Sequence of chain 1.A:
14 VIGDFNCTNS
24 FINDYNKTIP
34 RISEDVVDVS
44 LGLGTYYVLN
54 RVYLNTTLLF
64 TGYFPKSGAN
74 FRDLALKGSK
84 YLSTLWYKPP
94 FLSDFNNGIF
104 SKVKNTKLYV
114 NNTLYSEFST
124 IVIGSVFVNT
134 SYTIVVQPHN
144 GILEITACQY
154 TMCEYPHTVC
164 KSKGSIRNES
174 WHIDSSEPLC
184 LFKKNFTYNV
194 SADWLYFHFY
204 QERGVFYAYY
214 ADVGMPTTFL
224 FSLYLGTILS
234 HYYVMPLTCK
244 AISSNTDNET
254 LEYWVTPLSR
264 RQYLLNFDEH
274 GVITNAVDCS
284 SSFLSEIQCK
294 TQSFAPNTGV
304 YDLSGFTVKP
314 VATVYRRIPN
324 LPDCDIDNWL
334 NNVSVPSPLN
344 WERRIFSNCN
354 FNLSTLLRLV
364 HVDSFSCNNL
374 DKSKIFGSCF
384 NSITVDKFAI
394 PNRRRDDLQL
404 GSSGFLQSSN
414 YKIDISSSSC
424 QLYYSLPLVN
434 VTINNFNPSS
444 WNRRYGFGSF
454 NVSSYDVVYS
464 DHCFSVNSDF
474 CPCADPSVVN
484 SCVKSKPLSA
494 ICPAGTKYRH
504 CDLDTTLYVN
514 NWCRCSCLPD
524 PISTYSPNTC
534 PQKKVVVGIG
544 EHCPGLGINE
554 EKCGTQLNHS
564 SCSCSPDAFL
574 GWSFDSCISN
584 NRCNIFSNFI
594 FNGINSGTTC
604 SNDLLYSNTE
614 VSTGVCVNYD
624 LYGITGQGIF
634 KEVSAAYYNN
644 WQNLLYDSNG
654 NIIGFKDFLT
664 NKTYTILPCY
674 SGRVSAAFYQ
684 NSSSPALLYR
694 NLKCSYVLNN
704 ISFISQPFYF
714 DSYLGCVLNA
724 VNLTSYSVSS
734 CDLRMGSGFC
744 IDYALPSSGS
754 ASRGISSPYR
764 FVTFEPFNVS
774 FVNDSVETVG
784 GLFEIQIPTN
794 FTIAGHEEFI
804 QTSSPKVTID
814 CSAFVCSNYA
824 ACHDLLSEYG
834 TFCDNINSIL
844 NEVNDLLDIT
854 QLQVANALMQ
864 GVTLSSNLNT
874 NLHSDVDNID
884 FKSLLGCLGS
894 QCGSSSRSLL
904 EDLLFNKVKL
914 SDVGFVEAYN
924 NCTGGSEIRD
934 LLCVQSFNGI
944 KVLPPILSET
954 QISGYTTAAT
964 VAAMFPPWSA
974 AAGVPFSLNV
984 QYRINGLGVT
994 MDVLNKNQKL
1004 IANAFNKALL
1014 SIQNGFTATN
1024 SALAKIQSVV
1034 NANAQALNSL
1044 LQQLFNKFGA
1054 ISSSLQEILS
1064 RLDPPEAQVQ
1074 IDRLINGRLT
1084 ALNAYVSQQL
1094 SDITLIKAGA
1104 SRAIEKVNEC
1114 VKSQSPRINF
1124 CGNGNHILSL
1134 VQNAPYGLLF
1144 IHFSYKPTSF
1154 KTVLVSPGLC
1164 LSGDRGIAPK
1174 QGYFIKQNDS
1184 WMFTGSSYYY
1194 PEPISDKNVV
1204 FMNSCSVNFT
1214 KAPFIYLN

Binding-site contacts:
Ligand atom C4 contacts residue ASN776 of chain 1.A at 4.2 Å.
Ligand atom C3 contacts residue ASN776 of chain 1.A at 3.8 Å.
Ligand atom C7 contacts residue ASN776 of chain 1.A at 3.4 Å.
Ligand atom O5 contacts residue ASN776 of chain 1.A at 2.4 Å (h-bond).
Ligand atom N2 contacts residue ASN776 of chain 1.A at 2.8 Å (h-bond).
Ligand atom C2 contacts residue ASN776 of chain 1.A at 2.4 Å.
Ligand atom C5 contacts residue ASN776 of chain 1.A at 3.8 Å.
Ligand atom C8 contacts residue ASN776 of chain 1.A at 4.5 Å.
Ligand atom C1 contacts residue ASN776 of chain 1.A at 1.4 Å.
Ligand atom O7 contacts residue ASN776 of chain 1.A at 3.3 Å (h-bond).

A small-molecule ligand and the protein it binds are described below.
Small molecule (SMILES): CC(=O)N[C@@H]1[C@@H](O)[C@H](O)[C@@H](CO)O[C@H]1O